Binding-site contacts:
Ligand atom C1 contacts residue ASN125 of chain 1.A at 1.4 Å.
Ligand atom C3 contacts residue ASN125 of chain 1.A at 3.6 Å.
Ligand atom C4 contacts residue ASN125 of chain 1.A at 4.1 Å.
Ligand atom N2 contacts residue ASN125 of chain 1.A at 2.6 Å (h-bond).
Ligand atom C5 contacts residue ASN125 of chain 1.A at 3.6 Å.
Ligand atom O7 contacts residue ASN125 of chain 1.A at 3.8 Å.
Ligand atom C2 contacts residue ASN125 of chain 1.A at 2.2 Å.
Ligand atom O6 contacts residue ASN113 of chain 1.A at 3.1 Å.
Ligand atom C1 contacts residue ASN113 of chain 1.A at 3.7 Å.
Ligand atom C6 contacts residue ASN113 of chain 1.A at 3.9 Å.
Ligand atom O5 contacts residue ASN125 of chain 1.A at 2.4 Å (h-bond).
Ligand atom O6 contacts residue LYS111 of chain 1.A at 4.5 Å.
Ligand atom O5 contacts residue ASN113 of chain 1.A at 3.1 Å.
Ligand atom C7 contacts residue ASN125 of chain 1.A at 3.4 Å.
Ligand atom C5 contacts residue ASN113 of chain 1.A at 4.0 Å.
Ligand atom C8 contacts residue ALA44 of chain 1.A at 3.7 Å (hydrophobic).
Ligand atom C7 contacts residue ALA44 of chain 1.A at 4.5 Å (hydrophobic).
Ligand atom N2 contacts residue ALA44 of chain 1.A at 4.4 Å.

Sequence of chain 1.A:
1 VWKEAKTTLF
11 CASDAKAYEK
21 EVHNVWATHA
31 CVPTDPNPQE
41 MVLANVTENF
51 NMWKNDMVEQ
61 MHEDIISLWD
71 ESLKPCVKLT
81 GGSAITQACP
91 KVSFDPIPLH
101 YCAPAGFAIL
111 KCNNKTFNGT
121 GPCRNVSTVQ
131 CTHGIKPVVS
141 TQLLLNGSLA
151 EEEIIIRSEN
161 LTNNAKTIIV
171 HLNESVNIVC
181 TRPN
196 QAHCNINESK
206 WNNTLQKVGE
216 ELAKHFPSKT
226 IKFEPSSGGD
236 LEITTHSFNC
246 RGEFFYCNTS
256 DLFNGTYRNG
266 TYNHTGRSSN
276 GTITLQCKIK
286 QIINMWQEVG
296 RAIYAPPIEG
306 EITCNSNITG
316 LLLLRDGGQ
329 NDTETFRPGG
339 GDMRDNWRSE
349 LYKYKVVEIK

This small molecule binds to this protein.
Small molecule (SMILES): CC(=O)N[C@@H]1[C@@H](O)[C@H](O)[C@@H](CO)O[C@H]1O